Binding-site contacts:
Ligand atom N02 contacts residue GLU307 of chain 2.A at 4.4 Å.
Ligand atom C05 contacts residue THR324 of chain 2.A at 4.0 Å.
Ligand atom O12 contacts residue TYR196 of chain 2.A at 4.3 Å.
Ligand atom C05 contacts residue THR195 of chain 2.A at 3.6 Å.
Ligand atom C06 contacts residue TYR196 of chain 2.A at 3.9 Å (hydrophobic).
Ligand atom C09 contacts residue TYR196 of chain 2.A at 3.7 Å (hydrophobic).
Ligand atom N03 contacts residue THR195 of chain 2.A at 3.4 Å (h-bond).
Ligand atom C10 contacts residue TYR196 of chain 2.A at 3.5 Å (hydrophobic).
Ligand atom C04 contacts residue TYR196 of chain 2.A at 3.5 Å (hydrophobic).
Ligand atom C05 contacts residue GLU194 of chain 2.A at 3.4 Å.
Ligand atom C11 contacts residue GLU307 of chain 2.A at 3.5 Å.
Ligand atom C06 contacts residue THR324 of chain 2.A at 4.3 Å.
Ligand atom C01 contacts residue TYR196 of chain 2.A at 4.1 Å (hydrophobic).
Ligand atom C04 contacts residue THR195 of chain 2.A at 4.1 Å.
Ligand atom N07 contacts residue TYR196 of chain 2.A at 3.5 Å.
Ligand atom N02 contacts residue THR195 of chain 2.A at 4.3 Å.
Ligand atom O12 contacts residue GLU307 of chain 2.A at 3.1 Å (salt-bridge).
Ligand atom C01 contacts residue THR195 of chain 2.A at 4.2 Å.
Ligand atom C04 contacts residue GLU194 of chain 2.A at 4.4 Å.
Ligand atom C10 contacts residue GLU307 of chain 2.A at 3.7 Å.
Ligand atom C05 contacts residue TYR196 of chain 2.A at 3.7 Å (hydrophobic).
Ligand atom N03 contacts residue TYR196 of chain 2.A at 3.8 Å.
Ligand atom C08 contacts residue TYR196 of chain 2.A at 4.1 Å (hydrophobic).
Ligand atom C11 contacts residue TYR196 of chain 2.A at 3.8 Å (hydrophobic).
Ligand atom C06 contacts residue GLU194 of chain 2.A at 3.9 Å.
Ligand atom N02 contacts residue TYR196 of chain 2.A at 3.6 Å.

Sequence of chain 2.A:
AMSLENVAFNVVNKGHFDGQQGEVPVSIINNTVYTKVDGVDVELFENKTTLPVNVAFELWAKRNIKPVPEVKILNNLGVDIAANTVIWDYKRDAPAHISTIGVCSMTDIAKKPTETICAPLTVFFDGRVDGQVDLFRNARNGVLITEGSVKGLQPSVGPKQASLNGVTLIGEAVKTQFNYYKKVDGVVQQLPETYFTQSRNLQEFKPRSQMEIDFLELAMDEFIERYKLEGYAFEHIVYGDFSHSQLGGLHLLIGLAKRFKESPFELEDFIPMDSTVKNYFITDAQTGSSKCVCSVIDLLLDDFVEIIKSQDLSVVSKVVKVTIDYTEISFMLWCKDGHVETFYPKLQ

This small molecule binds to this protein.
Small molecule (SMILES): Cn1nc2c(cc1=O)CNCC2